Sequence of chain 44.A:
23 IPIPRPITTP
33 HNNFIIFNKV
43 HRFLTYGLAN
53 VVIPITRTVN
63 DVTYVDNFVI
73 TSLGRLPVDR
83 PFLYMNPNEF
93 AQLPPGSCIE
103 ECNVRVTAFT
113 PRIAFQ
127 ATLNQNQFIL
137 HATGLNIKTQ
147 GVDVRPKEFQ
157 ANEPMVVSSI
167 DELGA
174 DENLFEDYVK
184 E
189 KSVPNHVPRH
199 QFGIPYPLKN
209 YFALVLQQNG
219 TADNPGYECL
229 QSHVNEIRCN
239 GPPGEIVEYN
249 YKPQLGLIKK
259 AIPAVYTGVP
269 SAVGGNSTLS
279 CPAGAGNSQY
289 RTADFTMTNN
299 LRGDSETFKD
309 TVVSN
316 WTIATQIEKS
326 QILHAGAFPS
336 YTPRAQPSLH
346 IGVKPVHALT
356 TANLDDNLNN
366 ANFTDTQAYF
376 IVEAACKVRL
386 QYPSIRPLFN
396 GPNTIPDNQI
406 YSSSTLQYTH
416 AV

The small molecule below binds the protein below.
Small molecule (SMILES): Cc1cn([C@H]2C[C@H](O[P](=O)(O)OC[C@H]3O[C@@H](n4cc(C)c(=O)[nH]c4=O)C[C@@H]3O)[C@@H](CO[P](=O)(O)O[C@H]3C[C@H](n4ccc(=O)[nH]c4=O)O[C@@H]3COP(=O)=O)O2)c(=O)[nH]c1=O

Binding-site contacts:
Ligand atom O4 contacts residue ALA259 of chain 44.A at 3.2 Å.
Ligand atom OP2 contacts residue GLU102 of chain 44.A at 3.5 Å (salt-bridge).
Ligand atom C6 contacts residue GLY98 of chain 44.A at 4.1 Å.
Ligand atom OP1 contacts residue GLN252 of chain 44.A at 3.7 Å.
Ligand atom P contacts residue PHE333 of chain 44.A at 3.8 Å.
Ligand atom N3 contacts residue PRO334 of chain 44.A at 3.5 Å.
Ligand atom O4' contacts residue PRO334 of chain 44.A at 4.0 Å.
Ligand atom O4' contacts residue LEU328 of chain 44.A at 3.0 Å.
Ligand atom C2' contacts residue LEU328 of chain 44.A at 3.7 Å (hydrophobic).
Ligand atom O3' contacts residue PHE333 of chain 44.A at 3.5 Å.
Ligand atom C5' contacts residue GLN252 of chain 44.A at 3.4 Å.
Ligand atom C4' contacts residue LEU328 of chain 44.A at 4.1 Å (hydrophobic).
Ligand atom C4 contacts residue PRO334 of chain 44.A at 3.6 Å (hydrophobic).
Ligand atom C4' contacts residue GLN252 of chain 44.A at 3.5 Å.
Ligand atom O4 contacts residue GLY98 of chain 44.A at 2.8 Å (h-bond).
Ligand atom O2 contacts residue LEU328 of chain 44.A at 2.2 Å.
Ligand atom OP2 contacts residue GLN252 of chain 44.A at 4.1 Å.
Ligand atom C2' contacts residue PHE333 of chain 44.A at 2.9 Å (hydrophobic).
Ligand atom C2 contacts residue LEU328 of chain 44.A at 3.0 Å (hydrophobic).
Ligand atom C7 contacts residue TYR336 of chain 44.A at 3.6 Å (hydrophobic).
Ligand atom OP1 contacts residue ARG391 of chain 44.A at 3.8 Å.
Ligand atom O5' contacts residue PHE333 of chain 44.A at 3.8 Å.
Ligand atom C1' contacts residue PHE333 of chain 44.A at 3.1 Å (hydrophobic).
Ligand atom C4 contacts residue GLY98 of chain 44.A at 3.2 Å.
Ligand atom N1 contacts residue LEU328 of chain 44.A at 3.8 Å.
Ligand atom N3 contacts residue LEU328 of chain 44.A at 3.9 Å.
Ligand atom C3' contacts residue PHE333 of chain 44.A at 3.8 Å (hydrophobic).
Ligand atom O4 contacts residue PRO334 of chain 44.A at 3.7 Å.
Ligand atom C6 contacts residue PHE333 of chain 44.A at 3.7 Å (hydrophobic).
Ligand atom O4' contacts residue GLN252 of chain 44.A at 3.9 Å.
Ligand atom O5' contacts residue GLN252 of chain 44.A at 3.1 Å (h-bond).
Ligand atom OP2 contacts residue PHE333 of chain 44.A at 3.3 Å.
Ligand atom OP2 contacts residue ARG391 of chain 44.A at 3.9 Å.
Ligand atom N1 contacts residue PHE333 of chain 44.A at 3.8 Å.
Ligand atom C5' contacts residue PHE333 of chain 44.A at 3.2 Å (hydrophobic).
Ligand atom O5' contacts residue LEU328 of chain 44.A at 3.6 Å.
Ligand atom C2 contacts residue PRO334 of chain 44.A at 3.7 Å (hydrophobic).
Ligand atom C1' contacts residue LEU328 of chain 44.A at 3.9 Å (hydrophobic).
Ligand atom C5 contacts residue GLY98 of chain 44.A at 2.9 Å.
Ligand atom O2 contacts residue PRO334 of chain 44.A at 3.8 Å.